Binding-site contacts:
Ligand atom O7 contacts residue ASN471 of chain 1.A at 4.2 Å.
Ligand atom N2 contacts residue ASN471 of chain 1.A at 2.9 Å (h-bond).
Ligand atom C1 contacts residue ASN471 of chain 1.A at 1.4 Å.
Ligand atom C7 contacts residue ASN471 of chain 1.A at 3.5 Å.
Ligand atom C4 contacts residue ASN471 of chain 1.A at 4.1 Å.
Ligand atom C8 contacts residue ASN471 of chain 1.A at 3.6 Å.
Ligand atom O5 contacts residue ASN471 of chain 1.A at 2.4 Å (h-bond).
Ligand atom C2 contacts residue ASN471 of chain 1.A at 2.4 Å.
Ligand atom C5 contacts residue ASN471 of chain 1.A at 3.7 Å.
Ligand atom C3 contacts residue ASN471 of chain 1.A at 3.7 Å.

The protein below binds the small molecule below.
Small molecule (SMILES): CC(=O)N[C@H]1[C@H](O[C@H]2[C@H](O)[C@@H](NC(C)=O)CO[C@@H]2CO)O[C@H](CO)[C@@H](O[C@@H]2O[C@H](CO)[C@@H](O)[C@H](O)[C@@H]2O)[C@@H]1O

Sequence of chain 1.A:
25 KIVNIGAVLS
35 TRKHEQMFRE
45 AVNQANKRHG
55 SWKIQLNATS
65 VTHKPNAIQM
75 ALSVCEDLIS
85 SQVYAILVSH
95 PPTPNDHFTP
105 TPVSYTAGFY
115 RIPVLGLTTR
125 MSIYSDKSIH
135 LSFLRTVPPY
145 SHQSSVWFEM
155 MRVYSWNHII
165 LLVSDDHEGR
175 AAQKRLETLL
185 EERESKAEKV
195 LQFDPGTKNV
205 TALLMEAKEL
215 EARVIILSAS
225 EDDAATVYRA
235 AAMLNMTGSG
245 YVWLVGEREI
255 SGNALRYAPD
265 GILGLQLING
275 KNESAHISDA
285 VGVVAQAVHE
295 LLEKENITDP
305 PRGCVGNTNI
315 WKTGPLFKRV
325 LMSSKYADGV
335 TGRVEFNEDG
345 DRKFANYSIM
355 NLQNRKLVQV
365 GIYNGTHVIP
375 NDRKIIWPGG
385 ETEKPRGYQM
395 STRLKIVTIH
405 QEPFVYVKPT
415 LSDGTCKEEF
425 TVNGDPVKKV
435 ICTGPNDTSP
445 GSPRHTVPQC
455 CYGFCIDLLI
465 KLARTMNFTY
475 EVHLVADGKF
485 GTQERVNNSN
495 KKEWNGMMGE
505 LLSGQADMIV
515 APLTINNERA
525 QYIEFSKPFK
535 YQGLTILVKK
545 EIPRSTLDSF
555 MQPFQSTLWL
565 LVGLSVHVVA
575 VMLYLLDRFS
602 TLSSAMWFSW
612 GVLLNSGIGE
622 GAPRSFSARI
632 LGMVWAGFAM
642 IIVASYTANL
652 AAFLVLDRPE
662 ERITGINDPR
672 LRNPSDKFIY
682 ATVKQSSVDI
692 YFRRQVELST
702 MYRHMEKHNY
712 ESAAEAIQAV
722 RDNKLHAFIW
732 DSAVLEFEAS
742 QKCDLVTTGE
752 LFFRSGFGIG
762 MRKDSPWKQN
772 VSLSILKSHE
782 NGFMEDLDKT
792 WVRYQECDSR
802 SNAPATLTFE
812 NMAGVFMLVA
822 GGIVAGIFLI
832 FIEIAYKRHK